Sequence of chain 2.A:
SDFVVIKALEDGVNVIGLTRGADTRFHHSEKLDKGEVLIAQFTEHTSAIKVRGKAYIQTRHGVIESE

Binding-site contacts:
Ligand atom CD2 contacts residue THR50 of chain 2.A at 3.8 Å.
Ligand atom CD1 contacts residue GLN45 of chain 2.A at 3.5 Å.
Ligand atom N contacts residue THR28 of chain 3.D at 3.0 Å (h-bond).
Ligand atom CH2 contacts residue GLY21 of chain 2.A at 3.7 Å.
Ligand atom O contacts residue THR47 of chain 2.A at 3.3 Å.
Ligand atom N contacts residue ASP27 of chain 3.D at 3.2 Å (salt-bridge).
Ligand atom CE3 contacts residue HIS31 of chain 2.A at 3.9 Å.
Ligand atom CB contacts residue THR28 of chain 3.D at 3.5 Å.
Ligand atom CE2 contacts residue THR50 of chain 2.A at 3.6 Å.
Ligand atom OXT contacts residue THR50 of chain 2.A at 3.0 Å (h-bond).
Ligand atom O contacts residue SER51 of chain 3.D at 2.6 Å (h-bond).
Ligand atom CZ2 contacts residue ILE53 of chain 2.A at 3.8 Å (hydrophobic).
Ligand atom NE1 contacts residue THR50 of chain 2.A at 3.7 Å.
Ligand atom CA contacts residue THR23 of chain 3.D at 3.6 Å.
Ligand atom O contacts residue ARG24 of chain 3.D at 3.5 Å.
Ligand atom CB contacts residue SER51 of chain 3.D at 3.4 Å.
Ligand atom CD1 contacts residue THR50 of chain 2.A at 3.9 Å.
Ligand atom CD1 contacts residue SER51 of chain 3.D at 3.6 Å.
Ligand atom C contacts residue SER51 of chain 3.D at 3.5 Å.
Ligand atom CH2 contacts residue VAL19 of chain 2.A at 3.9 Å (hydrophobic).
Ligand atom NE1 contacts residue GLN45 of chain 2.A at 2.8 Å (h-bond).
Ligand atom CA contacts residue SER51 of chain 3.D at 3.9 Å.
Ligand atom N contacts residue GLY25 of chain 3.D at 2.7 Å (h-bond).
Ligand atom CD1 contacts residue THR47 of chain 2.A at 3.8 Å.
Ligand atom O contacts residue THR23 of chain 3.D at 3.9 Å.
Ligand atom OXT contacts residue THR47 of chain 2.A at 2.4 Å (h-bond).
Ligand atom CA contacts residue GLY25 of chain 3.D at 3.3 Å.
Ligand atom C contacts residue THR47 of chain 2.A at 3.4 Å.
Ligand atom OXT contacts residue GLY25 of chain 3.D at 3.6 Å.
Ligand atom CZ2 contacts residue THR50 of chain 2.A at 3.9 Å.
Ligand atom N contacts residue THR23 of chain 3.D at 2.6 Å (h-bond).
Ligand atom CZ3 contacts residue GLY21 of chain 2.A at 3.9 Å.
Ligand atom CZ2 contacts residue ALA44 of chain 2.A at 3.9 Å (hydrophobic).
Ligand atom O contacts residue GLY25 of chain 3.D at 3.1 Å (h-bond).
Ligand atom CA contacts residue THR28 of chain 3.D at 3.2 Å.
Ligand atom CB contacts residue THR23 of chain 3.D at 3.7 Å.
Ligand atom CG contacts residue SER51 of chain 3.D at 3.9 Å.
Ligand atom C contacts residue GLY25 of chain 3.D at 3.2 Å.
Ligand atom N contacts residue ARG24 of chain 3.D at 3.9 Å.
Ligand atom OXT contacts residue HIS49 of chain 2.A at 3.7 Å.

Sequence of chain 3.D:
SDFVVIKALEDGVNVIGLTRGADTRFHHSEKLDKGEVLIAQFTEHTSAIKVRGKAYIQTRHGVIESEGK

The protein below binds the small molecule below.
Small molecule (SMILES): N[C@@H](Cc1c[nH]c2ccccc12)C(=O)O